This small molecule binds to this protein.
Small molecule (SMILES): Cn1cc(C(=O)N2CCOCC2)c(C(=O)Nc2cc3nc(-c4ccccc4)cn3cc2C#N)n1

Binding-site contacts:
Ligand atom C23 contacts residue MET267 of chain 1.C at 3.5 Å (hydrophobic).
Ligand atom O22 contacts residue PHE283 of chain 1.C at 3.2 Å.
Ligand atom N20 contacts residue PHE283 of chain 1.C at 3.1 Å.
Ligand atom C15 contacts residue LEU229 of chain 1.C at 3.4 Å (hydrophobic).
Ligand atom C32 contacts residue PRO266 of chain 1.C at 3.4 Å (hydrophobic).
Ligand atom N12 contacts residue ILE246 of chain 1.C at 3.2 Å.
Ligand atom C34 contacts residue SER231 of chain 1.C at 2.7 Å.
Ligand atom C16 contacts residue MET267 of chain 1.C at 3.2 Å (hydrophobic).
Ligand atom C8 contacts residue GLN280 of chain 1.C at 3.4 Å.
Ligand atom N12 contacts residue PHE283 of chain 1.C at 3.6 Å.
Ligand atom N20 contacts residue LEU189 of chain 1.C at 3.6 Å.
Ligand atom C19 contacts residue PHE283 of chain 1.C at 3.0 Å (hydrophobic).
Ligand atom N17 contacts residue PHE283 of chain 1.C at 3.3 Å.
Ligand atom C3 contacts residue TYR247 of chain 1.C at 3.4 Å (hydrophobic).
Ligand atom C31 contacts residue GLU275 of chain 1.C at 3.5 Å.
Ligand atom O24 contacts residue HIS79 of chain 1.C at 3.5 Å (h-bond).
Ligand atom O21 contacts residue GLN280 of chain 1.C at 2.8 Å (h-bond).
Ligand atom C14 contacts residue MET267 of chain 1.C at 3.1 Å (hydrophobic).
Ligand atom N4 contacts residue MET267 of chain 1.C at 3.2 Å (h-bond).
Ligand atom C33 contacts residue PRO266 of chain 1.C at 3.5 Å (hydrophobic).
Ligand atom C34 contacts residue ILE246 of chain 1.C at 3.5 Å (hydrophobic).
Ligand atom C5 contacts residue PHE283 of chain 1.C at 3.8 Å (hydrophobic).
Ligand atom C27 contacts residue HIS79 of chain 1.C at 3.6 Å.
Ligand atom C8 contacts residue TYR247 of chain 1.C at 3.5 Å (hydrophobic).
Ligand atom C34 contacts residue TYR78 of chain 1.C at 3.8 Å (hydrophobic).
Ligand atom C11 contacts residue MET267 of chain 1.C at 3.3 Å (hydrophobic).
Ligand atom C23 contacts residue GLY279 of chain 1.C at 3.5 Å.
Ligand atom C33 contacts residue GLU275 of chain 1.C at 3.5 Å.
Ligand atom C1 contacts residue PHE283 of chain 1.C at 3.5 Å (hydrophobic).
Ligand atom C10 contacts residue PHE283 of chain 1.C at 3.6 Å (hydrophobic).
Ligand atom C11 contacts residue GLY279 of chain 1.C at 3.6 Å.
Ligand atom N6 contacts residue TYR247 of chain 1.C at 2.6 Å (h-bond).
Ligand atom N6 contacts residue MET267 of chain 1.C at 3.8 Å.
Ligand atom C30 contacts residue GLY279 of chain 1.C at 3.7 Å.
Ligand atom C2 contacts residue PHE283 of chain 1.C at 3.5 Å (hydrophobic).
Ligand atom C7 contacts residue PHE283 of chain 1.C at 3.5 Å (hydrophobic).
Ligand atom C3 contacts residue MET267 of chain 1.C at 3.6 Å (hydrophobic).
Ligand atom C29 contacts residue MET267 of chain 1.C at 3.5 Å (hydrophobic).
Ligand atom N13 contacts residue ILE246 of chain 1.C at 3.2 Å.
Ligand atom C7 contacts residue MET267 of chain 1.C at 3.4 Å (hydrophobic).

Sequence of chain 1.C:
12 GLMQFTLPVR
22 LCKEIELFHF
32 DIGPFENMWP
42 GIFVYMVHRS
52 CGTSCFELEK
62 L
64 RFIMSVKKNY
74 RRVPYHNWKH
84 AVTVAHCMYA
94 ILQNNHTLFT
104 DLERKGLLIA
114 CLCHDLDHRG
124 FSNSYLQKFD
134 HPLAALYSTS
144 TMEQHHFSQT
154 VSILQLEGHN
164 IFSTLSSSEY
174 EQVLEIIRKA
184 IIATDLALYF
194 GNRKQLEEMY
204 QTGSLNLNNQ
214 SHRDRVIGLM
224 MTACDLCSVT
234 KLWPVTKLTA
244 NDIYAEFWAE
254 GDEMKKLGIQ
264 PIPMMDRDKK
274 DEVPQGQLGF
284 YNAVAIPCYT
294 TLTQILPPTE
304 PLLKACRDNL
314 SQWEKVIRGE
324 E